Sequence of chain 1.A:
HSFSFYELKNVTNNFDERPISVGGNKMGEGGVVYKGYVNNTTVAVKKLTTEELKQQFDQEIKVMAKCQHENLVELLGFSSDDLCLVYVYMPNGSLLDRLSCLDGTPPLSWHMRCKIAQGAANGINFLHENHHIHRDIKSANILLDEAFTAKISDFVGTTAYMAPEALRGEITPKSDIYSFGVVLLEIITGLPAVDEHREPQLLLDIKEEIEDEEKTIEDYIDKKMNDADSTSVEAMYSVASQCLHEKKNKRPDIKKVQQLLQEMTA

This small molecule binds to this protein.
Small molecule (SMILES): O=C(Nc1ccc(CN2CCNCC2)c(C(F)(F)F)c1)c1cccc(-c2ccc3nc(NC(=O)C4CC4)sc3n2)c1

Binding-site contacts:
Ligand atom FAD contacts residue HIS161 of chain 1.A at 3.5 Å.
Ligand atom NAX contacts residue ILE160 of chain 1.A at 3.0 Å (h-bond).
Ligand atom CBC contacts residue MET117 of chain 1.A at 3.4 Å (hydrophobic).
Ligand atom NAZ contacts residue MET44 of chain 1.A at 3.4 Å.
Ligand atom CAL contacts residue VAL115 of chain 1.A at 3.4 Å (hydrophobic).
Ligand atom CAI contacts residue TYR114 of chain 1.A at 3.5 Å (hydrophobic).
Ligand atom CAP contacts residue ILE160 of chain 1.A at 3.0 Å (hydrophobic).
Ligand atom CAG contacts residue TYR114 of chain 1.A at 3.4 Å (hydrophobic).
Ligand atom CBC contacts residue MET44 of chain 1.A at 3.3 Å (hydrophobic).
Ligand atom OAA contacts residue SER180 of chain 1.A at 3.1 Å.
Ligand atom NAZ contacts residue TYR116 of chain 1.A at 3.5 Å.
Ligand atom FAE contacts residue SER180 of chain 1.A at 3.6 Å.
Ligand atom CBM contacts residue MET117 of chain 1.A at 3.2 Å (hydrophobic).
Ligand atom CAG contacts residue ASP181 of chain 1.A at 3.6 Å.
Ligand atom CAI contacts residue GLU85 of chain 1.A at 3.4 Å.
Ligand atom CAN contacts residue ASP181 of chain 1.A at 3.4 Å.
Ligand atom CBM contacts residue TYR116 of chain 1.A at 3.6 Å (hydrophobic).
Ligand atom CAK contacts residue TYR114 of chain 1.A at 3.6 Å (hydrophobic).
Ligand atom CAF contacts residue LYS65 of chain 1.A at 3.6 Å.
Ligand atom NAW contacts residue PHE182 of chain 1.A at 3.3 Å.
Ligand atom CAR contacts residue GLY120 of chain 1.A at 3.5 Å.
Ligand atom NAY contacts residue ASP181 of chain 1.A at 3.1 Å (salt-bridge).
Ligand atom CAQ contacts residue TYR116 of chain 1.A at 3.5 Å (hydrophobic).
Ligand atom CBD contacts residue ASP181 of chain 1.A at 3.6 Å.
Ligand atom NAV contacts residue MET117 of chain 1.A at 3.0 Å (h-bond).
Ligand atom CAS contacts residue ASP181 of chain 1.A at 3.3 Å.
Ligand atom NAY contacts residue TYR114 of chain 1.A at 3.1 Å (h-bond).
Ligand atom NAY contacts residue GLU85 of chain 1.A at 3.6 Å.
Ligand atom NAZ contacts residue MET117 of chain 1.A at 2.8 Å (h-bond).
Ligand atom CBE contacts residue ASP181 of chain 1.A at 3.6 Å.
Ligand atom FAE contacts residue ILE179 of chain 1.A at 3.1 Å.
Ligand atom OAB contacts residue MET44 of chain 1.A at 3.5 Å.
Ligand atom OAA contacts residue ASP181 of chain 1.A at 2.8 Å (salt-bridge).
Ligand atom OAA contacts residue VAL98 of chain 1.A at 3.2 Å.
Ligand atom CBD contacts residue TYR114 of chain 1.A at 3.5 Å (hydrophobic).
Ligand atom CBK contacts residue LEU170 of chain 1.A at 3.5 Å (hydrophobic).
Ligand atom CAO contacts residue HIS161 of chain 1.A at 3.4 Å.
Ligand atom CAL contacts residue LEU170 of chain 1.A at 3.5 Å (hydrophobic).
Ligand atom CAO contacts residue ASP181 of chain 1.A at 3.5 Å.
Ligand atom CBB contacts residue ASP181 of chain 1.A at 3.2 Å.